Sequence of chain 2.A:
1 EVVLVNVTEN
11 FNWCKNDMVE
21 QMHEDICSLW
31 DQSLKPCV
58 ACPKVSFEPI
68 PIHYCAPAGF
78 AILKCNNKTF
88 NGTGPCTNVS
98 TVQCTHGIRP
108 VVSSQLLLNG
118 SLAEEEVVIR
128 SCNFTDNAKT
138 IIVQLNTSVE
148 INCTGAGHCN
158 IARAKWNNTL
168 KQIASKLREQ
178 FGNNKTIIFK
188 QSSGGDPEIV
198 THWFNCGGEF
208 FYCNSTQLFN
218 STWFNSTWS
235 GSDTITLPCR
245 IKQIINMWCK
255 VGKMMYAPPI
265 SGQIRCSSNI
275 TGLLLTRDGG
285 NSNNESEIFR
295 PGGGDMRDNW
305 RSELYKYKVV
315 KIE

Binding-site contacts:
Ligand atom O5 contacts residue ASN143 of chain 2.A at 2.4 Å (h-bond).
Ligand atom O5 contacts residue GLN169 of chain 2.A at 4.4 Å.
Ligand atom C7 contacts residue THR144 of chain 2.A at 4.0 Å.
Ligand atom C5 contacts residue GLN169 of chain 2.A at 3.5 Å.
Ligand atom O5 contacts residue VAL124 of chain 2.A at 3.7 Å.
Ligand atom C2 contacts residue ASN143 of chain 2.A at 2.6 Å.
Ligand atom N2 contacts residue GLU122 of chain 2.A at 4.0 Å.
Ligand atom C1 contacts residue GLN169 of chain 2.A at 4.4 Å.
Ligand atom C5 contacts residue VAL124 of chain 2.A at 4.0 Å (hydrophobic).
Ligand atom C5 contacts residue GLU122 of chain 2.A at 4.5 Å.
Ligand atom C1 contacts residue ASN143 of chain 2.A at 1.4 Å.
Ligand atom C1 contacts residue THR144 of chain 2.A at 4.5 Å.
Ligand atom O6 contacts residue GLU123 of chain 2.A at 2.9 Å (salt-bridge).
Ligand atom O5 contacts residue GLU123 of chain 2.A at 4.0 Å.
Ligand atom O7 contacts residue THR144 of chain 2.A at 3.5 Å (h-bond).
Ligand atom N2 contacts residue ASN143 of chain 2.A at 3.0 Å (h-bond).
Ligand atom C7 contacts residue ASN143 of chain 2.A at 3.3 Å.
Ligand atom O6 contacts residue LYS173 of chain 2.A at 3.9 Å.
Ligand atom C5 contacts residue ASN143 of chain 2.A at 3.6 Å.
Ligand atom C8 contacts residue ASN143 of chain 2.A at 4.4 Å.
Ligand atom O6 contacts residue VAL124 of chain 2.A at 2.8 Å (h-bond).
Ligand atom O4 contacts residue GLN169 of chain 2.A at 3.5 Å (h-bond).
Ligand atom C1 contacts residue GLU122 of chain 2.A at 3.3 Å.
Ligand atom O5 contacts residue GLU122 of chain 2.A at 3.3 Å (salt-bridge).
Ligand atom C4 contacts residue ASN143 of chain 2.A at 4.3 Å.
Ligand atom O6 contacts residue GLU122 of chain 2.A at 4.5 Å.
Ligand atom O7 contacts residue ASN143 of chain 2.A at 3.2 Å (h-bond).
Ligand atom C4 contacts residue GLN169 of chain 2.A at 3.8 Å.
Ligand atom C6 contacts residue GLU123 of chain 2.A at 4.2 Å.
Ligand atom C3 contacts residue ASN143 of chain 2.A at 3.8 Å.
Ligand atom C8 contacts residue THR144 of chain 2.A at 4.0 Å.
Ligand atom C6 contacts residue VAL124 of chain 2.A at 3.6 Å (hydrophobic).
Ligand atom C6 contacts residue GLN169 of chain 2.A at 4.0 Å.
Ligand atom C3 contacts residue GLN169 of chain 2.A at 3.9 Å.
Ligand atom C2 contacts residue GLU122 of chain 2.A at 3.3 Å.

A protein and the small-molecule ligand that binds it are described below.
Small molecule (SMILES): CC(=O)N[C@@H]1[C@@H](O)[C@H](O)[C@@H](CO)O[C@H]1O